The small molecule below binds the protein below.
Small molecule (SMILES): CC(=O)N[C@@H]1[C@@H](O[C@@H]2O[C@@H](C)[C@@H](O)[C@@H](O)[C@@H]2O)[C@H](O[C@H]2O[C@H](CO)[C@H](O)[C@H](O[C@]3(C(=O)O)C[C@H](O)[C@@H](NC(C)=O)[C@H]([C@H](O)[C@H](O)CO)O3)[C@H]2O)[C@@H](COS(=O)(=O)O)O[C@H]1O

Sequence of chain 1.E:
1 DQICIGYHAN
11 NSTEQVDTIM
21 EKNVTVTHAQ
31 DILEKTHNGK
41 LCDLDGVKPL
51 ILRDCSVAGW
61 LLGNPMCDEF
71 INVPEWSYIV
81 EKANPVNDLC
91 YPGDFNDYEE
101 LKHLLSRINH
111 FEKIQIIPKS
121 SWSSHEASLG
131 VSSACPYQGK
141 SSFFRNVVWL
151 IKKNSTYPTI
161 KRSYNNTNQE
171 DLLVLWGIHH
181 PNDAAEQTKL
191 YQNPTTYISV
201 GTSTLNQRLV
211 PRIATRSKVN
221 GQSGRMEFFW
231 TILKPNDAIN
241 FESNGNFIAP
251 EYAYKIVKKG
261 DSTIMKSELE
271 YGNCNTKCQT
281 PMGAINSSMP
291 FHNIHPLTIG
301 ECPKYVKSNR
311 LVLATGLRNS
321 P

Binding-site contacts:
Ligand atom C3 contacts residue LYS218 of chain 1.E at 3.9 Å.
Ligand atom O10 contacts residue LEU190 of chain 1.E at 3.0 Å.
Ligand atom O9 contacts residue GLU186 of chain 1.E at 2.9 Å (salt-bridge).
Ligand atom O8 contacts residue TYR91 of chain 1.E at 3.0 Å (h-bond).
Ligand atom O4 contacts residue GLN222 of chain 1.E at 2.7 Å (h-bond).
Ligand atom C8 contacts residue GLU186 of chain 1.E at 3.6 Å.
Ligand atom N5 contacts residue VAL131 of chain 1.E at 2.9 Å (h-bond).
Ligand atom O7 contacts residue GLU186 of chain 1.E at 3.5 Å (salt-bridge).
Ligand atom C11 contacts residue VAL131 of chain 1.E at 3.5 Å (hydrophobic).
Ligand atom C5 contacts residue VAL131 of chain 1.E at 3.9 Å (hydrophobic).
Ligand atom O8 contacts residue GLN222 of chain 1.E at 3.2 Å (h-bond).
Ligand atom O1A contacts residue GLN222 of chain 1.E at 3.1 Å (h-bond).
Ligand atom O9 contacts residue HIS179 of chain 1.E at 3.2 Å (h-bond).
Ligand atom O1A contacts residue SER133 of chain 1.E at 3.7 Å.
Ligand atom O7A contacts residue LYS189 of chain 1.E at 2.6 Å (salt-bridge).
Ligand atom S contacts residue LYS189 of chain 1.E at 3.4 Å (salt-bridge).
Ligand atom O8 contacts residue LYS189 of chain 1.E at 3.2 Å (salt-bridge).
Ligand atom C1 contacts residue SER132 of chain 1.E at 3.6 Å.
Ligand atom C4 contacts residue GLN222 of chain 1.E at 3.9 Å.
Ligand atom O1B contacts residue SER133 of chain 1.E at 2.9 Å (h-bond).
Ligand atom C11 contacts residue LEU129 of chain 1.E at 3.5 Å (hydrophobic).
Ligand atom O3 contacts residue LYS218 of chain 1.E at 2.6 Å (salt-bridge).
Ligand atom O1B contacts residue SER132 of chain 1.E at 3.7 Å.
Ligand atom O6 contacts residue GLU186 of chain 1.E at 3.8 Å.
Ligand atom C9 contacts residue GLU186 of chain 1.E at 3.5 Å.
Ligand atom C11 contacts residue TRP149 of chain 1.E at 3.8 Å (hydrophobic).
Ligand atom C9 contacts residue HIS179 of chain 1.E at 3.3 Å.
Ligand atom O9 contacts residue ASN182 of chain 1.E at 3.2 Å (h-bond).
Ligand atom C9 contacts residue TYR91 of chain 1.E at 3.3 Å (hydrophobic).
Ligand atom O9 contacts residue GLY224 of chain 1.E at 3.8 Å.
Ligand atom C4 contacts residue VAL131 of chain 1.E at 3.7 Å (hydrophobic).
Ligand atom O1A contacts residue SER132 of chain 1.E at 2.7 Å (h-bond).
Ligand atom C1 contacts residue SER133 of chain 1.E at 3.7 Å.
Ligand atom C10 contacts residue LEU190 of chain 1.E at 3.9 Å (hydrophobic).
Ligand atom O3 contacts residue GLN222 of chain 1.E at 3.5 Å (h-bond).
Ligand atom C1 contacts residue GLN222 of chain 1.E at 3.3 Å.
Ligand atom C8 contacts residue TYR91 of chain 1.E at 3.7 Å (hydrophobic).
Ligand atom O1B contacts residue GLN222 of chain 1.E at 3.6 Å (h-bond).
Ligand atom C10 contacts residue VAL131 of chain 1.E at 3.7 Å (hydrophobic).
Ligand atom O9 contacts residue TYR91 of chain 1.E at 3.1 Å (h-bond).